The small molecule below binds the protein below.
Small molecule (SMILES): CC(=O)N[C@H]1[C@H](O[C@H]2[C@H](O)[C@@H](NC(C)=O)CO[C@@H]2CO)O[C@H](CO)[C@@H](O)[C@@H]1O

Binding-site contacts:
Ligand atom C4 contacts residue ASN239 of chain 1.A at 4.2 Å.
Ligand atom N2 contacts residue ASP209 of chain 1.A at 2.9 Å (salt-bridge).
Ligand atom N2 contacts residue ASN239 of chain 1.A at 2.9 Å (h-bond).
Ligand atom C7 contacts residue ASN239 of chain 1.A at 3.2 Å.
Ligand atom C2 contacts residue ASP209 of chain 1.A at 3.9 Å.
Ligand atom O3 contacts residue ASP209 of chain 1.A at 3.8 Å.
Ligand atom C5 contacts residue GLN243 of chain 1.A at 4.5 Å.
Ligand atom C1 contacts residue ASN239 of chain 1.A at 1.4 Å.
Ligand atom C7 contacts residue ASP209 of chain 1.A at 3.7 Å.
Ligand atom O7 contacts residue ASN239 of chain 1.A at 3.1 Å (h-bond).
Ligand atom C5 contacts residue HIS236 of chain 1.A at 4.0 Å.
Ligand atom O4 contacts residue GLN243 of chain 1.A at 3.9 Å.
Ligand atom C3 contacts residue ASP209 of chain 1.A at 3.7 Å.
Ligand atom O7 contacts residue GLN243 of chain 1.A at 3.2 Å (h-bond).
Ligand atom C7 contacts residue HIS236 of chain 1.A at 4.2 Å.
Ligand atom C6 contacts residue HIS236 of chain 1.A at 3.6 Å.
Ligand atom N2 contacts residue THR241 of chain 1.A at 4.2 Å.
Ligand atom O5 contacts residue ASN239 of chain 1.A at 2.4 Å (h-bond).
Ligand atom C3 contacts residue ASN239 of chain 1.A at 3.8 Å.
Ligand atom C7 contacts residue GLN243 of chain 1.A at 4.3 Å.
Ligand atom C1 contacts residue THR241 of chain 1.A at 3.8 Å.
Ligand atom C2 contacts residue ASN239 of chain 1.A at 2.4 Å.
Ligand atom C8 contacts residue ASN239 of chain 1.A at 3.7 Å.
Ligand atom C5 contacts residue ASN239 of chain 1.A at 3.7 Å.
Ligand atom O5 contacts residue HIS236 of chain 1.A at 4.3 Å.
Ligand atom C8 contacts residue ASP209 of chain 1.A at 3.6 Å.
Ligand atom O7 contacts residue HIS236 of chain 1.A at 3.3 Å (h-bond).

Sequence of chain 1.A:
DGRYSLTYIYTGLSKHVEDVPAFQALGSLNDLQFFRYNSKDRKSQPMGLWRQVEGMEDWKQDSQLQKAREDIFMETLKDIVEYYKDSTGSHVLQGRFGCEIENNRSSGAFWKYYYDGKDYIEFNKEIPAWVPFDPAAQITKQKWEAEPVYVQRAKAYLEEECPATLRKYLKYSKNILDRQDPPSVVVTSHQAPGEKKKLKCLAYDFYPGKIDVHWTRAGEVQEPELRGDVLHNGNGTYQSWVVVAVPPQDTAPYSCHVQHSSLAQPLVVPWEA